Binding-site contacts:
Ligand atom C1 contacts residue ASN349 of chain 1.A at 1.4 Å.
Ligand atom C7 contacts residue GLY344 of chain 1.A at 3.7 Å.
Ligand atom C8 contacts residue GLY344 of chain 1.A at 4.0 Å.
Ligand atom C5 contacts residue SER346 of chain 1.A at 4.4 Å.
Ligand atom C7 contacts residue PRO343 of chain 1.A at 4.4 Å (hydrophobic).
Ligand atom C5 contacts residue ASN349 of chain 1.A at 3.7 Å.
Ligand atom C8 contacts residue ALA342 of chain 1.A at 4.1 Å (hydrophobic).
Ligand atom O5 contacts residue SER346 of chain 1.A at 3.9 Å.
Ligand atom C4 contacts residue ASN349 of chain 1.A at 4.2 Å.
Ligand atom C6 contacts residue ASN349 of chain 1.A at 3.9 Å.
Ligand atom O4 contacts residue GLY344 of chain 1.A at 4.3 Å.
Ligand atom O7 contacts residue GLY344 of chain 1.A at 2.9 Å (h-bond).
Ligand atom C6 contacts residue SER346 of chain 1.A at 4.0 Å.
Ligand atom C1 contacts residue GLY344 of chain 1.A at 4.1 Å.
Ligand atom C8 contacts residue ASN349 of chain 1.A at 3.6 Å.
Ligand atom C6 contacts residue ASP348 of chain 1.A at 3.9 Å.
Ligand atom O5 contacts residue SER346 of chain 1.A at 3.4 Å.
Ligand atom C1 contacts residue SER346 of chain 1.A at 4.0 Å.
Ligand atom C2 contacts residue ASN349 of chain 1.A at 2.4 Å.
Ligand atom C8 contacts residue PHE345 of chain 1.A at 4.0 Å (hydrophobic).
Ligand atom C3 contacts residue ASN349 of chain 1.A at 3.8 Å.
Ligand atom C6 contacts residue PHE345 of chain 1.A at 4.1 Å (hydrophobic).
Ligand atom C7 contacts residue ASN349 of chain 1.A at 3.4 Å.
Ligand atom C2 contacts residue GLY344 of chain 1.A at 4.5 Å.
Ligand atom C5 contacts residue SER346 of chain 1.A at 4.0 Å.
Ligand atom O5 contacts residue ASN349 of chain 1.A at 2.4 Å (h-bond).
Ligand atom O7 contacts residue ASN349 of chain 1.A at 4.3 Å.
Ligand atom C6 contacts residue SER346 of chain 1.A at 3.6 Å.
Ligand atom N2 contacts residue ASN349 of chain 1.A at 2.8 Å (h-bond).
Ligand atom C8 contacts residue PRO343 of chain 1.A at 4.4 Å (hydrophobic).
Ligand atom C5 contacts residue PHE345 of chain 1.A at 4.2 Å (hydrophobic).
Ligand atom C5 contacts residue ASN349 of chain 1.A at 4.3 Å.
Ligand atom N2 contacts residue GLY344 of chain 1.A at 4.4 Å.
Ligand atom C5 contacts residue GLY344 of chain 1.A at 4.4 Å.
Ligand atom O7 contacts residue PRO343 of chain 1.A at 3.6 Å.
Ligand atom C3 contacts residue GLY344 of chain 1.A at 4.2 Å.

This protein binds this small molecule.
Small molecule (SMILES): CC(=O)N[C@H]1[C@H](O[C@H]2[C@H](O)[C@@H](NC(C)=O)CO[C@@H]2CO[C@@H]2O[C@@H](C)[C@@H](O)[C@@H](O)[C@@H]2O)O[C@H](CO)[C@@H](O)[C@@H]1O

Sequence of chain 1.A:
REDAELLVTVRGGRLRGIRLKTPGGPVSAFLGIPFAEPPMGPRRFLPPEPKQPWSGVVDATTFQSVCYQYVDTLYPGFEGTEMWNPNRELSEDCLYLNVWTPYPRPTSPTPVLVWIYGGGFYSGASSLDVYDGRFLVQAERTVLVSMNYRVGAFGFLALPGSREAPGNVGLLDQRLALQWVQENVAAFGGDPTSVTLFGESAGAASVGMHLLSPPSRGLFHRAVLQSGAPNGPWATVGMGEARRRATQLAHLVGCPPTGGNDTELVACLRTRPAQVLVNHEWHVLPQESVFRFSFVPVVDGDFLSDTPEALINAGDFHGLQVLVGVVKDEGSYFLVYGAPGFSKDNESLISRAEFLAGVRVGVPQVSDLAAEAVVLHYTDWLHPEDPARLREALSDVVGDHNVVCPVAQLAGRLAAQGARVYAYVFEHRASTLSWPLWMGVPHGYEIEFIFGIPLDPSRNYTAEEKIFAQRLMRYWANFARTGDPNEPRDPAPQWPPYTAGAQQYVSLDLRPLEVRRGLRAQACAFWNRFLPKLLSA